A small-molecule ligand and the protein it binds are described below.
Small molecule (SMILES): CC(=O)N[C@@H]1[C@@H](O)[C@H](O)[C@@H](CO)O[C@H]1O

Binding-site contacts:
Ligand atom C7 contacts residue ASN695 of chain 1.B at 3.4 Å.
Ligand atom C2 contacts residue ASN695 of chain 1.B at 2.4 Å.
Ligand atom O5 contacts residue ASN695 of chain 1.B at 2.4 Å (h-bond).
Ligand atom C5 contacts residue ASN695 of chain 1.B at 3.7 Å.
Ligand atom C3 contacts residue ASN695 of chain 1.B at 3.8 Å.
Ligand atom N2 contacts residue ASN695 of chain 1.B at 3.0 Å (h-bond).
Ligand atom C4 contacts residue ASN695 of chain 1.B at 4.1 Å.
Ligand atom O7 contacts residue ASN695 of chain 1.B at 3.4 Å (h-bond).
Ligand atom C1 contacts residue VAL671 of chain 1.B at 4.1 Å (hydrophobic).
Ligand atom C1 contacts residue GLU672 of chain 1.B at 4.3 Å.
Ligand atom C1 contacts residue ASN695 of chain 1.B at 1.4 Å.
Ligand atom O5 contacts residue VAL671 of chain 1.B at 3.8 Å.
Ligand atom C8 contacts residue GLY696 of chain 1.B at 4.1 Å.

Sequence of chain 1.B:
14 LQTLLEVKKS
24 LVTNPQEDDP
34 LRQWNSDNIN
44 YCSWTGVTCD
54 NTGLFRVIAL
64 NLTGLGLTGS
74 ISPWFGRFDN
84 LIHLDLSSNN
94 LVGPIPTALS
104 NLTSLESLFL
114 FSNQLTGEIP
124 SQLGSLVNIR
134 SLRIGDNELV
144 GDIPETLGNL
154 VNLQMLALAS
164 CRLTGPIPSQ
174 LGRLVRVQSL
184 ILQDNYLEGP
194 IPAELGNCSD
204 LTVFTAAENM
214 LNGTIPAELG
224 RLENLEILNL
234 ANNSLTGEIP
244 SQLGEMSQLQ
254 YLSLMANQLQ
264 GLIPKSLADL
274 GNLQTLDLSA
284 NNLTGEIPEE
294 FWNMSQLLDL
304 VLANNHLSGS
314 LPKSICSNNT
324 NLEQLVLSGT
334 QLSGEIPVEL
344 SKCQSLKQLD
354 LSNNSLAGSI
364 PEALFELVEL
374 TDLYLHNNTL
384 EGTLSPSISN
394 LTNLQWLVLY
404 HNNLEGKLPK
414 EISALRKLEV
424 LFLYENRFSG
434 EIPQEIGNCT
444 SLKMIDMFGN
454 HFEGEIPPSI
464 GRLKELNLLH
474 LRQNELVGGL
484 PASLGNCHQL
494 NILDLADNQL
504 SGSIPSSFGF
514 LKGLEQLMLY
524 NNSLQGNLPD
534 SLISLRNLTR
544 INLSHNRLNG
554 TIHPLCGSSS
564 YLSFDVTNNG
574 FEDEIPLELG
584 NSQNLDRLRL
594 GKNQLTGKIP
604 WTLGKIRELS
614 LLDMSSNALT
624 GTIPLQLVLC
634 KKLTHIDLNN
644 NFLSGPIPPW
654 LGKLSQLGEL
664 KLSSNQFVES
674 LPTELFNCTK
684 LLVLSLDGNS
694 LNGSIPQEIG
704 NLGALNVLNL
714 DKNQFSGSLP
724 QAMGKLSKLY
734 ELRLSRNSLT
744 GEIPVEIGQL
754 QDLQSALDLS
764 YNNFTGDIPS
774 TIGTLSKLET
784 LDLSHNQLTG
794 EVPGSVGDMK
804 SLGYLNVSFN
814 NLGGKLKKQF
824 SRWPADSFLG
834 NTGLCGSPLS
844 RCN